Sequence of chain 1.A:
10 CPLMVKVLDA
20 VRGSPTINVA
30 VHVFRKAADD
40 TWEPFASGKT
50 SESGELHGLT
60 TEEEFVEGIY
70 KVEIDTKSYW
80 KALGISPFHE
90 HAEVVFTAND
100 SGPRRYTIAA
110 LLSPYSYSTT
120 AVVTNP

This protein binds this small molecule.
Small molecule (SMILES): O=C(O)c1ccccc1Nc1cccc(C(F)(F)F)c1

Binding-site contacts:
Ligand atom O1 contacts residue LYS15 of chain 1.A at 3.4 Å.
Ligand atom C6 contacts residue ALA108 of chain 1.A at 3.8 Å (hydrophobic).
Ligand atom C6' contacts residue ALA108 of chain 1.A at 3.6 Å (hydrophobic).
Ligand atom C4' contacts residue THR119 of chain 1.A at 4.5 Å.
Ligand atom C4 contacts residue ALA108 of chain 1.A at 3.5 Å (hydrophobic).
Ligand atom C7 contacts residue LYS15 of chain 1.A at 3.5 Å.
Ligand atom C3' contacts residue LEU110 of chain 1.A at 4.4 Å (hydrophobic).
Ligand atom C6' contacts residue THR119 of chain 1.A at 4.2 Å.
Ligand atom O2 contacts residue LYS15 of chain 1.A at 3.6 Å.
Ligand atom C1' contacts residue ALA108 of chain 1.A at 4.3 Å (hydrophobic).
Ligand atom C4' contacts residue LEU110 of chain 1.A at 4.0 Å (hydrophobic).
Ligand atom C5' contacts residue LEU110 of chain 1.A at 4.1 Å (hydrophobic).
Ligand atom C5' contacts residue THR119 of chain 1.A at 3.8 Å.
Ligand atom F1 contacts residue LEU110 of chain 1.A at 3.5 Å.
Ligand atom C3 contacts residue THR106 of chain 1.A at 3.8 Å.
Ligand atom C5' contacts residue SER117 of chain 1.A at 4.3 Å.
Ligand atom C7' contacts residue LEU110 of chain 1.A at 4.2 Å (hydrophobic).
Ligand atom C4 contacts residue VAL121 of chain 1.A at 3.4 Å (hydrophobic).
Ligand atom C5 contacts residue VAL121 of chain 1.A at 4.3 Å (hydrophobic).
Ligand atom F3 contacts residue LEU110 of chain 1.A at 4.0 Å.
Ligand atom C1 contacts residue LYS15 of chain 1.A at 4.1 Å.
Ligand atom C3 contacts residue VAL121 of chain 1.A at 3.8 Å (hydrophobic).
Ligand atom C4 contacts residue THR106 of chain 1.A at 4.4 Å.
Ligand atom C4' contacts residue SER117 of chain 1.A at 4.0 Å.
Ligand atom N contacts residue ALA108 of chain 1.A at 4.2 Å.
Ligand atom C3 contacts residue ALA108 of chain 1.A at 4.1 Å (hydrophobic).
Ligand atom C5 contacts residue ALA108 of chain 1.A at 3.3 Å (hydrophobic).
Ligand atom O2 contacts residue LEU17 of chain 1.A at 3.6 Å.
Ligand atom C2 contacts residue LYS15 of chain 1.A at 3.9 Å.